This small molecule binds to this protein.
Small molecule (SMILES): NS(=O)(=O)c1cc2c(cc1Cl)N[C@H]([C@H]1C[C@H]3C=C[C@@H]1C3)NS2(=O)=O

Binding-site contacts:
Ligand atom CL contacts residue LEU750 of chain 1.D at 3.0 Å.
Ligand atom C4 contacts residue LYS721 of chain 1.A at 4.0 Å.
Ligand atom C11 contacts residue SER488 of chain 1.D at 4.0 Å.
Ligand atom C8 contacts residue PRO485 of chain 1.D at 3.6 Å (hydrophobic).
Ligand atom C14 contacts residue PHE486 of chain 1.D at 3.6 Å (hydrophobic).
Ligand atom C9 contacts residue MET487 of chain 1.D at 4.0 Å (hydrophobic).
Ligand atom O3 contacts residue LYS754 of chain 1.D at 3.5 Å (salt-bridge).
Ligand atom O2 contacts residue PHE486 of chain 1.D at 3.4 Å.
Ligand atom C13 contacts residue PHE486 of chain 1.D at 3.6 Å (hydrophobic).
Ligand atom C12 contacts residue PHE486 of chain 1.D at 3.5 Å (hydrophobic).
Ligand atom O4 contacts residue LYS754 of chain 1.D at 3.4 Å.
Ligand atom C9 contacts residue PHE486 of chain 1.D at 3.4 Å (hydrophobic).
Ligand atom O2 contacts residue PRO485 of chain 1.D at 3.6 Å.
Ligand atom N2 contacts residue SER745 of chain 1.D at 3.7 Å.
Ligand atom C3 contacts residue PRO485 of chain 1.A at 3.4 Å (hydrophobic).
Ligand atom N2 contacts residue PRO485 of chain 1.D at 4.0 Å.
Ligand atom C14 contacts residue SER745 of chain 1.D at 3.6 Å.
Ligand atom C5 contacts residue ILE472 of chain 1.A at 3.9 Å (hydrophobic).
Ligand atom C1 contacts residue PRO485 of chain 1.D at 3.6 Å (hydrophobic).
Ligand atom O1 contacts residue SER720 of chain 1.A at 3.2 Å (h-bond).
Ligand atom C2 contacts residue PRO485 of chain 1.D at 3.6 Å (hydrophobic).
Ligand atom O2 contacts residue MET487 of chain 1.D at 3.0 Å (h-bond).
Ligand atom C14 contacts residue LEU750 of chain 1.D at 3.9 Å (hydrophobic).
Ligand atom CL contacts residue ASP751 of chain 1.D at 2.8 Å.
Ligand atom C11 contacts residue MET487 of chain 1.D at 3.6 Å (hydrophobic).
Ligand atom O4 contacts residue LEU750 of chain 1.D at 3.6 Å.
Ligand atom C11 contacts residue PHE486 of chain 1.D at 3.3 Å (hydrophobic).
Ligand atom O2 contacts residue SER488 of chain 1.D at 3.5 Å (h-bond).
Ligand atom C7 contacts residue LYS484 of chain 1.D at 3.8 Å.
Ligand atom O3 contacts residue MET487 of chain 1.D at 3.2 Å.
Ligand atom C6 contacts residue LEU742 of chain 1.D at 3.8 Å (hydrophobic).
Ligand atom C7 contacts residue LEU742 of chain 1.D at 3.3 Å (hydrophobic).
Ligand atom C13 contacts residue LEU750 of chain 1.D at 3.9 Å (hydrophobic).
Ligand atom N1 contacts residue PRO485 of chain 1.D at 2.7 Å (h-bond).
Ligand atom C4 contacts residue GLY722 of chain 1.A at 3.6 Å.
Ligand atom C5 contacts residue LEU742 of chain 1.D at 3.7 Å (hydrophobic).
Ligand atom O3 contacts residue SER488 of chain 1.D at 3.6 Å.
Ligand atom S1 contacts residue MET487 of chain 1.D at 4.0 Å.
Ligand atom S1 contacts residue PRO485 of chain 1.D at 3.8 Å.
Ligand atom C10 contacts residue PHE486 of chain 1.D at 3.5 Å (hydrophobic).

Sequence of chain 1.A:
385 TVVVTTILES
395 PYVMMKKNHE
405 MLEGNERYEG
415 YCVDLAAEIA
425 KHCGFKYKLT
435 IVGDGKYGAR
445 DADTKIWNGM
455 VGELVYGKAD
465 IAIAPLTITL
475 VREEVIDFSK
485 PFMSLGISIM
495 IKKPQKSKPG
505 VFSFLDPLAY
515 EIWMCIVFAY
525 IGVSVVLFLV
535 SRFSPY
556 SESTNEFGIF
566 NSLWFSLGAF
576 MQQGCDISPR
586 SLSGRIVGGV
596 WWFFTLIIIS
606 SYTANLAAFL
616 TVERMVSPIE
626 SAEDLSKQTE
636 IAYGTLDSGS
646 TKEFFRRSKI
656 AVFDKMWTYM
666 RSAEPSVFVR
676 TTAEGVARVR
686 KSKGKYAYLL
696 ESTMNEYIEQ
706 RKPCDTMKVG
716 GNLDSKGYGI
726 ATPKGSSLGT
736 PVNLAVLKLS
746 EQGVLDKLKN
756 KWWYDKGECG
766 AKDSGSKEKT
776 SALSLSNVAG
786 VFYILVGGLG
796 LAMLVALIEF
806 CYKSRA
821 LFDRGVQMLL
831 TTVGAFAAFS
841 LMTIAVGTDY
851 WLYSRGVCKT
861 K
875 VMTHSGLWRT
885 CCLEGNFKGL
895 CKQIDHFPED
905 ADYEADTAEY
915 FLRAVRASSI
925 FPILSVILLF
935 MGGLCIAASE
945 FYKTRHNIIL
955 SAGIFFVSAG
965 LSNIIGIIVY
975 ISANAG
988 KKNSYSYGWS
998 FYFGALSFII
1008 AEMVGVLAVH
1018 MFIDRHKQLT

Sequence of chain 1.D:
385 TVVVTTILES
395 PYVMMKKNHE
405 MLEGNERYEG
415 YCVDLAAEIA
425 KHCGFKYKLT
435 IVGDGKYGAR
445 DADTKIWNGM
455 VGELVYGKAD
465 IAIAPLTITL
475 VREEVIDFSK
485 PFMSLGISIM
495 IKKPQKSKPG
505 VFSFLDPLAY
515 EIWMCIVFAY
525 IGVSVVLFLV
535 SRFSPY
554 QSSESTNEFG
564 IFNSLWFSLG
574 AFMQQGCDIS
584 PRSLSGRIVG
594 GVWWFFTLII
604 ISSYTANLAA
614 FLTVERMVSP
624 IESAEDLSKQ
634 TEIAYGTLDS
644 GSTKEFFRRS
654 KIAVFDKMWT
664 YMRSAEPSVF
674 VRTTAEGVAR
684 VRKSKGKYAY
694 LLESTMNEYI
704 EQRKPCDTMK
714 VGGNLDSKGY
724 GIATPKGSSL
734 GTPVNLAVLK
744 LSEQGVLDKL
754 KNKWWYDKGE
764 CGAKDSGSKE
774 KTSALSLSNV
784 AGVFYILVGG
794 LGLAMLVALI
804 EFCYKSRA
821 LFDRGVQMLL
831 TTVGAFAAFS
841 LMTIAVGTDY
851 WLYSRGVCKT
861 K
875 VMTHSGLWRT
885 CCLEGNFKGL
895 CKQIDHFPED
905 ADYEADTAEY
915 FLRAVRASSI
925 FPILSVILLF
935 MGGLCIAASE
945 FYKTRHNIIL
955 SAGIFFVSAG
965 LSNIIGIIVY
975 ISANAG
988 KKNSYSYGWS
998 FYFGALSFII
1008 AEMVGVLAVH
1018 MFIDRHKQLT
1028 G